Sequence of chain 1.B:
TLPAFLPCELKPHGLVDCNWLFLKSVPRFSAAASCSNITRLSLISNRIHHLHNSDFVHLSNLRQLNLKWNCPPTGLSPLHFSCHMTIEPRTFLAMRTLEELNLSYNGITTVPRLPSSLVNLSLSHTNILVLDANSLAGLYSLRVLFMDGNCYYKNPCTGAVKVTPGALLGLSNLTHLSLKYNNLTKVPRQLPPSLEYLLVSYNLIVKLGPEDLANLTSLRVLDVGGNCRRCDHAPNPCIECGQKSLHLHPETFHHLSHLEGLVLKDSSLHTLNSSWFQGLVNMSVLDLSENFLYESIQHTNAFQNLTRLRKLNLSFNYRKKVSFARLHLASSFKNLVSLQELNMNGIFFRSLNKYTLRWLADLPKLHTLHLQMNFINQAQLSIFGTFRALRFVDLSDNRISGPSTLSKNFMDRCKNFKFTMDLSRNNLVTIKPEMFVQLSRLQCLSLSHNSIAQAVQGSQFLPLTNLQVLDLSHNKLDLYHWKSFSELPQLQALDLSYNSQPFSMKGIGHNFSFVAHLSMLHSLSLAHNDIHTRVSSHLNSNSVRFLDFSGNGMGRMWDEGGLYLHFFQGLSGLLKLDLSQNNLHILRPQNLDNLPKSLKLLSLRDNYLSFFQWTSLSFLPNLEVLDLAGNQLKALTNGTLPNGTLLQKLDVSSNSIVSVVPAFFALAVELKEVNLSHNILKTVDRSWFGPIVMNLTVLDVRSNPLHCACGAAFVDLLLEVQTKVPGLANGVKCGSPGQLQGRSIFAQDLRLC

The protein below binds the small molecule below.
Small molecule (SMILES): CC(=O)N[C@@H]1[C@@H](O)[C@H](O)[C@@H](CO)O[C@H]1O

Binding-site contacts:
Ligand atom N2 contacts residue CYS159 of chain 1.B at 3.6 Å.
Ligand atom C7 contacts residue CYS153 of chain 1.B at 4.5 Å (hydrophobic).
Ligand atom C7 contacts residue CYS159 of chain 1.B at 4.3 Å (hydrophobic).
Ligand atom C6 contacts residue LEU206 of chain 1.B at 4.2 Å (hydrophobic).
Ligand atom C8 contacts residue PRO158 of chain 1.B at 4.0 Å (hydrophobic).
Ligand atom C3 contacts residue ASN185 of chain 1.B at 3.9 Å.
Ligand atom C8 contacts residue TYR155 of chain 1.B at 4.4 Å (hydrophobic).
Ligand atom C1 contacts residue LEU206 of chain 1.B at 4.3 Å (hydrophobic).
Ligand atom N2 contacts residue CYS153 of chain 1.B at 4.2 Å.
Ligand atom C5 contacts residue ASN185 of chain 1.B at 3.7 Å.
Ligand atom C5 contacts residue LEU206 of chain 1.B at 4.4 Å (hydrophobic).
Ligand atom C7 contacts residue ASN185 of chain 1.B at 3.6 Å.
Ligand atom N2 contacts residue GLY161 of chain 1.B at 4.2 Å.
Ligand atom C2 contacts residue ASN185 of chain 1.B at 2.5 Å.
Ligand atom O5 contacts residue ASN185 of chain 1.B at 2.4 Å (h-bond).
Ligand atom C8 contacts residue TYR154 of chain 1.B at 3.9 Å (hydrophobic).
Ligand atom C4 contacts residue ASN185 of chain 1.B at 4.3 Å.
Ligand atom O5 contacts residue LEU206 of chain 1.B at 3.6 Å.
Ligand atom N2 contacts residue ASN185 of chain 1.B at 3.0 Å (h-bond).
Ligand atom C8 contacts residue CYS159 of chain 1.B at 3.9 Å (hydrophobic).
Ligand atom O7 contacts residue ILE241 of chain 1.B at 4.2 Å.
Ligand atom O7 contacts residue ASN185 of chain 1.B at 3.8 Å.
Ligand atom C2 contacts residue GLY161 of chain 1.B at 3.8 Å.
Ligand atom C1 contacts residue ASN185 of chain 1.B at 1.5 Å.
Ligand atom O3 contacts residue THR160 of chain 1.B at 3.8 Å.
Ligand atom C8 contacts residue CYS153 of chain 1.B at 4.1 Å (hydrophobic).
Ligand atom C1 contacts residue GLY161 of chain 1.B at 4.0 Å.
Ligand atom O6 contacts residue LEU206 of chain 1.B at 4.5 Å.